Sequence of chain 25.F:
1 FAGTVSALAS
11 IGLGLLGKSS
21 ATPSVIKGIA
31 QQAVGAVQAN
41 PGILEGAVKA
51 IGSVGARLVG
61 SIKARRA

Binding-site contacts:
Ligand atom O2 contacts residue ARG57 of chain 25.F at 3.0 Å.
Ligand atom O4' contacts residue ARG57 of chain 25.F at 3.0 Å (salt-bridge).
Ligand atom C1' contacts residue LYS49 of chain 25.F at 3.8 Å.
Ligand atom C2 contacts residue LYS49 of chain 25.F at 3.9 Å.
Ligand atom C2' contacts residue ARG57 of chain 25.F at 4.4 Å.
Ligand atom O2' contacts residue LYS49 of chain 25.F at 3.4 Å.
Ligand atom C2 contacts residue ARG57 of chain 25.F at 3.4 Å.
Ligand atom N3 contacts residue ARG57 of chain 25.F at 3.1 Å.
Ligand atom C1' contacts residue ARG57 of chain 25.F at 2.9 Å.
Ligand atom C6 contacts residue ARG57 of chain 25.F at 2.9 Å.
Ligand atom O2 contacts residue LYS49 of chain 25.F at 3.0 Å (salt-bridge).
Ligand atom O4 contacts residue ARG57 of chain 25.F at 3.2 Å (salt-bridge).
Ligand atom O4 contacts residue ARG65 of chain 25.F at 3.3 Å (salt-bridge).
Ligand atom N3 contacts residue ARG65 of chain 25.F at 3.3 Å (salt-bridge).
Ligand atom N1 contacts residue ARG57 of chain 25.F at 2.7 Å (salt-bridge).
Ligand atom C2 contacts residue ARG65 of chain 25.F at 4.4 Å.
Ligand atom C2' contacts residue LYS49 of chain 25.F at 4.0 Å.
Ligand atom O2 contacts residue ARG65 of chain 25.F at 4.0 Å.
Ligand atom C4 contacts residue ARG65 of chain 25.F at 3.7 Å.
Ligand atom C5 contacts residue ARG57 of chain 25.F at 3.6 Å.
Ligand atom N1 contacts residue LYS49 of chain 25.F at 4.3 Å.
Ligand atom C4 contacts residue ARG57 of chain 25.F at 3.6 Å.

This protein binds this small molecule.
Small molecule (SMILES): O=c1ccn([C@@H]2O[C@H](CO[P](=O)(O)O[C@H]3[C@@H](O)[C@H](n4ccc(=O)[nH]c4=O)O[C@@H]3CO[P](=O)(O)O[C@H]3[C@@H](O)[C@H](n4ccc(=O)[nH]c4=O)O[C@@H]3CO[P](=O)(O)O[C@H]3[C@@H](O)[C@H](n4ccc(=O)[nH]c4=O)O[C@@H]3CO)[C@@H](O)[C@H]2O)c(=O)[nH]1